Sequence of chain 1.B:
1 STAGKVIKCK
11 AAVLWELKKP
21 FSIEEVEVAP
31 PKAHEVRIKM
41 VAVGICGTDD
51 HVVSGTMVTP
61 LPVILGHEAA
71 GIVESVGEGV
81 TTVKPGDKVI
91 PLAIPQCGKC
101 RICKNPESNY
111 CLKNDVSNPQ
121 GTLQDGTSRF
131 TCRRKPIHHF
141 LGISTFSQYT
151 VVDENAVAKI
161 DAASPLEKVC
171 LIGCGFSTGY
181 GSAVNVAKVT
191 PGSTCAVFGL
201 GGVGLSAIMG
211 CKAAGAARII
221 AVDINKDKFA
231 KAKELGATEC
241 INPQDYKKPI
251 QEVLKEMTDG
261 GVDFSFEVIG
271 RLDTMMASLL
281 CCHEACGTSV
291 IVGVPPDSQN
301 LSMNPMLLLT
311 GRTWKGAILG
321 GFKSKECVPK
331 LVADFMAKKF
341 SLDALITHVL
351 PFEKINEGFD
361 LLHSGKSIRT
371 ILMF

Sequence of chain 1.A:
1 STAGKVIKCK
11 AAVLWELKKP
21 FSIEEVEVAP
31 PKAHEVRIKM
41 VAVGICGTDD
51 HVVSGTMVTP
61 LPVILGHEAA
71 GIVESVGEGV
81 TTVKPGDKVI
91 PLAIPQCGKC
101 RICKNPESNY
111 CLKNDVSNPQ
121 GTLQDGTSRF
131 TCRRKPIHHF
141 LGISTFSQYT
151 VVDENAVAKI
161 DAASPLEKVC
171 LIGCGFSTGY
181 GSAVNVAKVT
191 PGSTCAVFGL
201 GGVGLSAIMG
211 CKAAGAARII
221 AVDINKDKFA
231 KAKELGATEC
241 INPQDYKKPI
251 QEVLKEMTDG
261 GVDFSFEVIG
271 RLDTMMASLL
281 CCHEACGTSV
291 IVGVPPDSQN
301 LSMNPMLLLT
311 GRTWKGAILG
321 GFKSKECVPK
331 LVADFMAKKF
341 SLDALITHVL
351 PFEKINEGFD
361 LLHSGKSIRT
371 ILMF

Binding-site contacts:
Ligand atom C2 contacts residue CYS174 of chain 1.B at 3.2 Å (hydrophobic).
Ligand atom C9 contacts residue VAL294 of chain 1.B at 3.6 Å (hydrophobic).
Ligand atom N1 contacts residue NAD1 of chain 1.I at 3.9 Å.
Ligand atom C8 contacts residue VAL116 of chain 1.B at 3.8 Å (hydrophobic).
Ligand atom C10 contacts residue ILE318 of chain 1.B at 3.8 Å (hydrophobic).
Ligand atom C5 contacts residue NAD1 of chain 1.I at 4.1 Å.
Ligand atom C22 contacts residue ILE94 of chain 1.B at 3.9 Å (hydrophobic).
Ligand atom C22 contacts residue ALA93 of chain 1.B at 3.2 Å (hydrophobic).
Ligand atom C10 contacts residue NAD1 of chain 1.I at 3.4 Å.
Ligand atom O3 contacts residue THR48 of chain 1.B at 2.5 Å (h-bond).
Ligand atom O3 contacts residue HIS67 of chain 1.B at 3.1 Å (h-bond).
Ligand atom N1 contacts residue CYS174 of chain 1.B at 4.2 Å.
Ligand atom C7 contacts residue LEU141 of chain 1.B at 4.2 Å (hydrophobic).
Ligand atom C2 contacts residue THR48 of chain 1.B at 3.6 Å.
Ligand atom O3 contacts residue ZN1 of chain 1.H at 2.2 Å.
Ligand atom C2 contacts residue ZN1 of chain 1.H at 2.5 Å.
Ligand atom N1 contacts residue THR48 of chain 1.B at 4.1 Å.
Ligand atom C21 contacts residue ALA93 of chain 1.B at 3.5 Å (hydrophobic).
Ligand atom C20 contacts residue NAD1 of chain 1.I at 3.4 Å.
Ligand atom C22 contacts residue LEU141 of chain 1.B at 4.1 Å (hydrophobic).
Ligand atom C6 contacts residue ALA93 of chain 1.B at 4.3 Å (hydrophobic).
Ligand atom O3 contacts residue CYS46 of chain 1.B at 3.8 Å.
Ligand atom N1 contacts residue ZN1 of chain 1.H at 3.9 Å.
Ligand atom C9 contacts residue ILE318 of chain 1.B at 3.6 Å (hydrophobic).
Ligand atom C7 contacts residue THR48 of chain 1.B at 3.8 Å.
Ligand atom C5 contacts residue THR48 of chain 1.B at 3.7 Å.
Ligand atom C21 contacts residue ILE94 of chain 1.B at 3.1 Å (hydrophobic).
Ligand atom C21 contacts residue LEU319 of chain 1.B at 4.2 Å (hydrophobic).
Ligand atom C8 contacts residue VAL294 of chain 1.B at 4.2 Å (hydrophobic).
Ligand atom O3 contacts residue CYS174 of chain 1.B at 3.6 Å.
Ligand atom O3 contacts residue NAD1 of chain 1.I at 3.5 Å.
Ligand atom C6 contacts residue NAD1 of chain 1.I at 4.0 Å.
Ligand atom C20 contacts residue ILE318 of chain 1.B at 3.1 Å (hydrophobic).
Ligand atom C20 contacts residue LEU319 of chain 1.B at 3.8 Å (hydrophobic).
Ligand atom C21 contacts residue ILE318 of chain 1.B at 3.7 Å (hydrophobic).
Ligand atom C2 contacts residue NAD1 of chain 1.I at 3.7 Å.
Ligand atom C2 contacts residue HIS67 of chain 1.B at 3.3 Å.
Ligand atom C20 contacts residue ILE94 of chain 1.B at 4.0 Å (hydrophobic).
Ligand atom C8 contacts residue MET57 of chain 1.B at 3.8 Å (hydrophobic).
Ligand atom C10 contacts residue VAL294 of chain 1.B at 4.2 Å (hydrophobic).

This protein binds this small molecule.
Small molecule (SMILES): O=CN(C1CCCC1)C1CCC1